Sequence of chain 10.A:
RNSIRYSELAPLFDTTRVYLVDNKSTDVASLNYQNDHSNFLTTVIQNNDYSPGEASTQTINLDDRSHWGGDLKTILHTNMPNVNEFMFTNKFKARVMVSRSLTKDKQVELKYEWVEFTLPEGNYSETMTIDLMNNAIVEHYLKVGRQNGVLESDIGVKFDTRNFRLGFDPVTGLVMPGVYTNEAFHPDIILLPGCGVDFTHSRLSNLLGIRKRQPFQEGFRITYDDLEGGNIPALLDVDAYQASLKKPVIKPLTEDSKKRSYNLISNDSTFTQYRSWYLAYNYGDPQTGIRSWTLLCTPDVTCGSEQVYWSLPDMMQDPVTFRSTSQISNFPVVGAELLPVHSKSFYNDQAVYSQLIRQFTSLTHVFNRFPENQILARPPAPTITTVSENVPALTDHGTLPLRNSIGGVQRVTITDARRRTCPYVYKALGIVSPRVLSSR

Binding-site contacts:
Ligand atom C16 contacts residue ASP229 of chain 10.A at 4.3 Å.
Ligand atom S1 contacts residue TRP374 of chain 10.A at 4.0 Å.
Ligand atom O1S contacts residue GLY222 of chain 10.A at 2.3 Å (h-bond).
Ligand atom O3S contacts residue PHE223 of chain 10.A at 3.9 Å.
Ligand atom O3S contacts residue ARG224 of chain 10.A at 2.9 Å (salt-bridge).
Ligand atom O1S contacts residue LYS215 of chain 10.A at 2.7 Å (salt-bridge).
Ligand atom O3S contacts residue GLY222 of chain 10.A at 2.9 Å (h-bond).
Ligand atom C7 contacts residue C151 of chain 10.D at 3.4 Å.
Ligand atom S1 contacts residue LYS215 of chain 10.A at 4.1 Å.
Ligand atom C8 contacts residue C151 of chain 10.D at 3.7 Å.
Ligand atom O1S contacts residue PHE223 of chain 10.A at 4.5 Å.
Ligand atom O2S contacts residue ARG224 of chain 10.A at 4.5 Å.
Ligand atom O1S contacts residue TRP374 of chain 10.A at 4.3 Å.
Ligand atom C13 contacts residue C151 of chain 10.D at 4.5 Å.
Ligand atom C1 contacts residue TRP374 of chain 10.A at 3.6 Å (hydrophobic).
Ligand atom O2S contacts residue GLY222 of chain 10.A at 3.3 Å (h-bond).
Ligand atom C10 contacts residue C151 of chain 10.D at 3.4 Å.
Ligand atom S1 contacts residue GLY222 of chain 10.A at 3.0 Å (h-bond).
Ligand atom O3S contacts residue TRP374 of chain 10.A at 3.3 Å.
Ligand atom C2 contacts residue TRP374 of chain 10.A at 4.1 Å (hydrophobic).
Ligand atom C11 contacts residue C151 of chain 10.D at 3.5 Å.
Ligand atom C6 contacts residue C151 of chain 10.D at 4.2 Å.
Ligand atom C12 contacts residue C151 of chain 10.D at 3.4 Å.
Ligand atom C5 contacts residue C151 of chain 10.D at 4.0 Å.
Ligand atom C9 contacts residue C151 of chain 10.D at 3.4 Å.
Ligand atom C3 contacts residue TRP374 of chain 10.A at 4.3 Å (hydrophobic).
Ligand atom S1 contacts residue ARG224 of chain 10.A at 4.3 Å.

The protein below binds the small molecule below.
Small molecule (SMILES): CCCCCCCCCCCC[N+](C)(C)CCCS(=O)(=O)O